Sequence of chain 1.A:
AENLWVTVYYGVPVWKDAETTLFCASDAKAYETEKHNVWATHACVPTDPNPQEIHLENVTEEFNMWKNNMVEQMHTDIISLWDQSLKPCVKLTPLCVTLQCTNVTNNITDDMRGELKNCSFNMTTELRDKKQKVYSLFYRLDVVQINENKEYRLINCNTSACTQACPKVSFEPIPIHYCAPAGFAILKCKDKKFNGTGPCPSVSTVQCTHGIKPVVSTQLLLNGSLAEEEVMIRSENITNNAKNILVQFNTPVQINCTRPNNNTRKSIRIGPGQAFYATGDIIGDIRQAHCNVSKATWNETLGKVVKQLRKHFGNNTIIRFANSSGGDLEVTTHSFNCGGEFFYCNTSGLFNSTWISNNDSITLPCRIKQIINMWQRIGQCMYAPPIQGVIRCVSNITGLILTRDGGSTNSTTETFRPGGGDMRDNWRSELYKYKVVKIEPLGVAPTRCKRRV

Binding-site contacts:
Ligand atom C3 contacts residue ASN301 of chain 1.A at 3.8 Å.
Ligand atom C5 contacts residue ASN301 of chain 1.A at 3.7 Å.
Ligand atom C4 contacts residue ASN301 of chain 1.A at 4.2 Å.
Ligand atom C3 contacts residue HIS299 of chain 1.A at 4.1 Å.
Ligand atom O5 contacts residue SER381 of chain 1.A at 3.9 Å.
Ligand atom C7 contacts residue ASN301 of chain 1.A at 3.1 Å.
Ligand atom C5 contacts residue THR383 of chain 1.A at 4.5 Å.
Ligand atom C8 contacts residue ARG412 of chain 1.A at 4.1 Å.
Ligand atom O5 contacts residue THR383 of chain 1.A at 4.2 Å.
Ligand atom C1 contacts residue HIS299 of chain 1.A at 4.5 Å.
Ligand atom C2 contacts residue HIS299 of chain 1.A at 4.3 Å.
Ligand atom O7 contacts residue ASN301 of chain 1.A at 3.0 Å (h-bond).
Ligand atom C8 contacts residue CYS266 of chain 1.A at 4.0 Å (hydrophobic).
Ligand atom N2 contacts residue ASN301 of chain 1.A at 2.8 Å (h-bond).
Ligand atom C8 contacts residue THR267 of chain 1.A at 3.7 Å.
Ligand atom C1 contacts residue ASN301 of chain 1.A at 1.4 Å.
Ligand atom O7 contacts residue ASN265 of chain 1.A at 4.4 Å.
Ligand atom C8 contacts residue ASN301 of chain 1.A at 4.3 Å.
Ligand atom N2 contacts residue HIS299 of chain 1.A at 3.7 Å.
Ligand atom C2 contacts residue ASN301 of chain 1.A at 2.4 Å.
Ligand atom C8 contacts residue ASN265 of chain 1.A at 4.2 Å.
Ligand atom C6 contacts residue SER381 of chain 1.A at 4.4 Å.
Ligand atom O6 contacts residue SER381 of chain 1.A at 3.1 Å (h-bond).
Ligand atom O5 contacts residue ASN301 of chain 1.A at 2.4 Å (h-bond).

A protein and the small-molecule ligand that binds it are described below.
Small molecule (SMILES): CC(=O)N[C@@H]1[C@@H](O)[C@H](O)[C@@H](CO)O[C@H]1O